A small-molecule ligand and the protein it binds are described below.
Small molecule (SMILES): CC(=O)N[C@H]1[C@H](O[C@H]2[C@H](O)[C@@H](NC(C)=O)CO[C@@H]2CO)O[C@H](CO)[C@@H](O)[C@@H]1O

Sequence of chain 1.B:
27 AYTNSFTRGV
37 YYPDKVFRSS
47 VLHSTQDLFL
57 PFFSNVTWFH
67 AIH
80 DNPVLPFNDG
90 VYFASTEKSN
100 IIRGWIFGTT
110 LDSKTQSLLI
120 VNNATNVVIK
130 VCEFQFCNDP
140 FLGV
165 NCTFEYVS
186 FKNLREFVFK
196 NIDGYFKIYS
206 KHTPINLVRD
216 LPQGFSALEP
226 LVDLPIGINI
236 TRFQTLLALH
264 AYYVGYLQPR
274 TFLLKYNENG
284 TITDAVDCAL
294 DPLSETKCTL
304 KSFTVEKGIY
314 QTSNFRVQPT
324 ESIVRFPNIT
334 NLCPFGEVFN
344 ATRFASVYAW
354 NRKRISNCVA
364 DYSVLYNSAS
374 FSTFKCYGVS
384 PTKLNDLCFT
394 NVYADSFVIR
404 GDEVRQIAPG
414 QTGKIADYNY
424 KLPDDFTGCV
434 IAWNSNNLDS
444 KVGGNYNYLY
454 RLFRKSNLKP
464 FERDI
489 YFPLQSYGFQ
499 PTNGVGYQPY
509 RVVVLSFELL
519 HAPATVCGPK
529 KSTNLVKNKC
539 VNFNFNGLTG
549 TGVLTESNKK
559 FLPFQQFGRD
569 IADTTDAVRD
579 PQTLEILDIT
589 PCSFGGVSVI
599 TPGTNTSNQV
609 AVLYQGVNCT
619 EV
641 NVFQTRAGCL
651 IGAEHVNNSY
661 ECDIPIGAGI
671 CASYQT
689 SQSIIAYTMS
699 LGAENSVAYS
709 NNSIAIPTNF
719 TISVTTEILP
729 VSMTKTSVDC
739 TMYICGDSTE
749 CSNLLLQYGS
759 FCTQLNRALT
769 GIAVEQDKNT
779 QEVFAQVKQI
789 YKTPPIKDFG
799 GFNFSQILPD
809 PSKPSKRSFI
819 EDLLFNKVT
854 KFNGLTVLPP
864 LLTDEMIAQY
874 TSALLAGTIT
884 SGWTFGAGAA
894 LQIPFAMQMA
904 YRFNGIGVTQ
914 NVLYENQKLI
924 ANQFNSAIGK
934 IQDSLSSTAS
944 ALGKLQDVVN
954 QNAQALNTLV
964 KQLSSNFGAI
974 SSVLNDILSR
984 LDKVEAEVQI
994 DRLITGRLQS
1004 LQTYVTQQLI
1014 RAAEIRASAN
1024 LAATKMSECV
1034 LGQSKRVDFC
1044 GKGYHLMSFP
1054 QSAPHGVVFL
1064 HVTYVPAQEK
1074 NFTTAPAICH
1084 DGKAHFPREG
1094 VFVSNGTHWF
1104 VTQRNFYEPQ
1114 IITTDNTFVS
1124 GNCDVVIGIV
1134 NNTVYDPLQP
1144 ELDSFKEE

Binding-site contacts:
Ligand atom C7 contacts residue ASN1098 of chain 1.B at 3.5 Å.
Ligand atom C4 contacts residue ASN1098 of chain 1.B at 4.2 Å.
Ligand atom C2 contacts residue ASN1098 of chain 1.B at 2.4 Å.
Ligand atom N2 contacts residue HIS1101 of chain 1.B at 4.4 Å.
Ligand atom C8 contacts residue GLY1099 of chain 1.B at 4.3 Å.
Ligand atom C3 contacts residue HIS1101 of chain 1.B at 3.9 Å.
Ligand atom O7 contacts residue HIS1101 of chain 1.B at 2.5 Å (h-bond).
Ligand atom O5 contacts residue PHE1103 of chain 1.B at 3.7 Å.
Ligand atom C6 contacts residue PHE1103 of chain 1.B at 3.6 Å (hydrophobic).
Ligand atom C5 contacts residue HIS1101 of chain 1.B at 3.8 Å.
Ligand atom C5 contacts residue PHE1103 of chain 1.B at 3.9 Å (hydrophobic).
Ligand atom C5 contacts residue ASN1098 of chain 1.B at 3.7 Å.
Ligand atom C8 contacts residue HIS1101 of chain 1.B at 4.0 Å.
Ligand atom C1 contacts residue HIS1101 of chain 1.B at 4.4 Å.
Ligand atom O7 contacts residue ASN1098 of chain 1.B at 3.9 Å.
Ligand atom N2 contacts residue ASN1098 of chain 1.B at 2.8 Å (h-bond).
Ligand atom O5 contacts residue ASN1098 of chain 1.B at 2.4 Å (h-bond).
Ligand atom O4 contacts residue HIS1101 of chain 1.B at 3.5 Å.
Ligand atom C1 contacts residue PHE1103 of chain 1.B at 4.2 Å (hydrophobic).
Ligand atom C8 contacts residue ASN1098 of chain 1.B at 3.7 Å.
Ligand atom C4 contacts residue HIS1101 of chain 1.B at 4.0 Å.
Ligand atom C7 contacts residue HIS1101 of chain 1.B at 3.4 Å.
Ligand atom C3 contacts residue ASN1098 of chain 1.B at 3.7 Å.
Ligand atom C1 contacts residue ASN1098 of chain 1.B at 1.4 Å.